Binding-site contacts:
Ligand atom CAL contacts residue THR114 of chain 17.A at 3.8 Å.
Ligand atom CAF contacts residue ASN228 of chain 17.A at 3.8 Å.
Ligand atom CAK contacts residue PHE155 of chain 17.A at 2.9 Å (hydrophobic).
Ligand atom CAM contacts residue PRO177 of chain 17.A at 3.6 Å (hydrophobic).
Ligand atom CAI contacts residue PHE155 of chain 17.A at 3.1 Å (hydrophobic).
Ligand atom NAC contacts residue THR114 of chain 17.A at 3.1 Å (h-bond).
Ligand atom CAB contacts residue PHE135 of chain 17.A at 3.8 Å (hydrophobic).
Ligand atom NAT contacts residue PHE155 of chain 17.A at 3.6 Å.
Ligand atom CBA contacts residue ILE111 of chain 17.A at 3.7 Å (hydrophobic).
Ligand atom CBB contacts residue ASN228 of chain 17.A at 3.7 Å.
Ligand atom OAW contacts residue MET195 of chain 17.A at 3.5 Å.
Ligand atom CAE contacts residue PHE137 of chain 17.A at 3.9 Å (hydrophobic).
Ligand atom CAJ contacts residue VAL192 of chain 17.A at 3.7 Å (hydrophobic).
Ligand atom CAM contacts residue PHE155 of chain 17.A at 3.8 Å (hydrophobic).
Ligand atom CAR contacts residue TYR201 of chain 17.A at 3.2 Å (hydrophobic).
Ligand atom CAS contacts residue TYR201 of chain 17.A at 3.7 Å (hydrophobic).
Ligand atom CAJ contacts residue PHE135 of chain 17.A at 3.1 Å (hydrophobic).
Ligand atom CAF contacts residue GLN202 of chain 17.A at 3.5 Å.
Ligand atom CAA contacts residue TYR153 of chain 17.A at 3.9 Å (hydrophobic).
Ligand atom NAC contacts residue ALA275 of chain 17.A at 3.5 Å.
Ligand atom OAD contacts residue ASP112 of chain 17.A at 3.4 Å.
Ligand atom CAN contacts residue PHE135 of chain 17.A at 3.4 Å (hydrophobic).
Ligand atom CAG contacts residue ASN228 of chain 17.A at 3.3 Å.
Ligand atom CAY contacts residue THR114 of chain 17.A at 3.8 Å.
Ligand atom CAH contacts residue PHE135 of chain 17.A at 3.4 Å (hydrophobic).
Ligand atom CAS contacts residue ASN228 of chain 17.A at 3.8 Å.
Ligand atom CAH contacts residue VAL192 of chain 17.A at 3.5 Å (hydrophobic).
Ligand atom OAD contacts residue ILE113 of chain 17.A at 3.1 Å (h-bond).
Ligand atom NBE contacts residue TRP203 of chain 17.A at 3.8 Å.
Ligand atom CAG contacts residue GLN202 of chain 17.A at 3.5 Å.
Ligand atom CAA contacts residue PRO177 of chain 17.A at 3.5 Å (hydrophobic).
Ligand atom OAV contacts residue VAL190 of chain 17.A at 3.9 Å.
Ligand atom CAR contacts residue ASN228 of chain 17.A at 3.7 Å.
Ligand atom CAZ contacts residue VAL192 of chain 17.A at 3.6 Å (hydrophobic).
Ligand atom CAA contacts residue SER178 of chain 17.A at 3.5 Å.
Ligand atom CAF contacts residue TRP203 of chain 17.A at 3.7 Å (hydrophobic).
Ligand atom CAQ contacts residue ILE113 of chain 17.A at 3.9 Å (hydrophobic).
Ligand atom OAW contacts residue ILE111 of chain 17.A at 3.2 Å.
Ligand atom CAB contacts residue PHE131 of chain 17.A at 3.8 Å (hydrophobic).
Ligand atom CAA contacts residue VAL179 of chain 17.A at 3.1 Å (hydrophobic).

Sequence of chain 17.C:
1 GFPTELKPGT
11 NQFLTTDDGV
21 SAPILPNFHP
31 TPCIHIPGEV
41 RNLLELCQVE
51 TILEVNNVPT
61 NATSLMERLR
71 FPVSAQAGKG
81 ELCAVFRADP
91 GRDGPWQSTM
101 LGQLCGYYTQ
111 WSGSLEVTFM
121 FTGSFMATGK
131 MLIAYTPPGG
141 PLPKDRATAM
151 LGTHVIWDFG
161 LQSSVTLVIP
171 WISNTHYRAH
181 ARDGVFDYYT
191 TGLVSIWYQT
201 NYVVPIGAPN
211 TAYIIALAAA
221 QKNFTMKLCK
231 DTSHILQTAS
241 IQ

Sequence of chain 17.A:
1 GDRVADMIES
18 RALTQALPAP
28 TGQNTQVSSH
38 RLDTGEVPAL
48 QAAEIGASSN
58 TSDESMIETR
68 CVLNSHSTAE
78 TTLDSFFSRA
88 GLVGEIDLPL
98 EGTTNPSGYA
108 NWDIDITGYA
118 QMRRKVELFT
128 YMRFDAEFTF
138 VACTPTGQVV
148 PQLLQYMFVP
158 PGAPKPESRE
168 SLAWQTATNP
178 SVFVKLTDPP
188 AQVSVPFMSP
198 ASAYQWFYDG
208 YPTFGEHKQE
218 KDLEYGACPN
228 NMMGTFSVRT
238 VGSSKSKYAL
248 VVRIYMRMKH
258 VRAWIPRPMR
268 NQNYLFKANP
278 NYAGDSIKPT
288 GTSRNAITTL

Sequence of chain 18.C:
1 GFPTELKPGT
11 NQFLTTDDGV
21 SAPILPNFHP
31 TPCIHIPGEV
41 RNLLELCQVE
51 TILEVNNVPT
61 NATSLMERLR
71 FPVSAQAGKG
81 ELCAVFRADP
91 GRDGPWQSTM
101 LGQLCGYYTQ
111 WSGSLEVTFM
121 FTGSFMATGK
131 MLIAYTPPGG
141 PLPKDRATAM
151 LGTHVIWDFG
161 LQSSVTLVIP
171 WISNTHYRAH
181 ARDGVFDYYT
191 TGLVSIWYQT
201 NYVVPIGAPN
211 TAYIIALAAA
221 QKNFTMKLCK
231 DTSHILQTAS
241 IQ

The protein below binds the small molecule below.
Small molecule (SMILES): CCO/N=C/c1ccc(OCC[C@@H](C)CCN2CCN(c3ccnc(N)c3)C2=O)cc1